Sequence of chain 26.B:
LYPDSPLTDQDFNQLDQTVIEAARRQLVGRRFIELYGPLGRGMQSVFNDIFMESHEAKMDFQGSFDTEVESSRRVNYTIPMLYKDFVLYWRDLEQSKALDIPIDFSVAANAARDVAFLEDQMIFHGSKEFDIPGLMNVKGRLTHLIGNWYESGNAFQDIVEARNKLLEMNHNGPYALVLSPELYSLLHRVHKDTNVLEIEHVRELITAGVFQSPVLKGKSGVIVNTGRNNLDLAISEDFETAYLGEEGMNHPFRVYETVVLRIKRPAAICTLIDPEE

Binding-site contacts:
Ligand atom CG2 contacts residue ARG36 of chain 26.B at 4.1 Å.
Ligand atom OE1 contacts residue PHE37 of chain 26.B at 3.7 Å.
Ligand atom CB contacts residue ARG36 of chain 26.B at 3.4 Å.
Ligand atom O contacts residue ARG35 of chain 26.B at 2.7 Å (salt-bridge).
Ligand atom N contacts residue ASP243 of chain 26.B at 3.2 Å (salt-bridge).
Ligand atom CD2 contacts residue LEU40 of chain 26.B at 4.1 Å (hydrophobic).
Ligand atom C contacts residue ARG35 of chain 26.B at 3.9 Å.
Ligand atom OE1 contacts residue ARG36 of chain 26.B at 2.9 Å (salt-bridge).
Ligand atom NE2 contacts residue GLU39 of chain 26.B at 2.9 Å (salt-bridge).
Ligand atom CA contacts residue ARG29 of chain 26.B at 4.1 Å.
Ligand atom CG2 contacts residue PRO43 of chain 26.B at 3.8 Å (hydrophobic).
Ligand atom CG2 contacts residue ARG35 of chain 26.B at 3.4 Å.
Ligand atom CG contacts residue ARG36 of chain 26.B at 3.8 Å.
Ligand atom CA contacts residue ARG29 of chain 26.B at 3.8 Å.
Ligand atom O contacts residue ASP243 of chain 26.B at 4.1 Å.
Ligand atom CG1 contacts residue ARG36 of chain 26.B at 4.0 Å.
Ligand atom CG1 contacts residue ASP243 of chain 26.B at 3.2 Å.
Ligand atom CD contacts residue ARG36 of chain 26.B at 3.7 Å.
Ligand atom C contacts residue ASP243 of chain 26.B at 3.8 Å.
Ligand atom CD1 contacts residue ARG29 of chain 26.B at 3.5 Å.
Ligand atom O contacts residue PRO43 of chain 26.B at 3.8 Å.
Ligand atom N contacts residue ARG29 of chain 26.B at 4.2 Å.
Ligand atom O contacts residue ILE25 of chain 26.B at 3.8 Å.
Ligand atom CD contacts residue GLU39 of chain 26.B at 3.2 Å.
Ligand atom CD1 contacts residue ARG35 of chain 26.B at 4.0 Å.
Ligand atom C contacts residue ASP243 of chain 26.B at 3.5 Å.
Ligand atom N contacts residue ASP243 of chain 26.B at 2.6 Å (salt-bridge).
Ligand atom O contacts residue ARG35 of chain 26.B at 4.0 Å.
Ligand atom O contacts residue GLU39 of chain 26.B at 3.0 Å (salt-bridge).
Ligand atom N contacts residue PRO43 of chain 26.B at 4.0 Å.
Ligand atom O contacts residue ARG29 of chain 26.B at 3.2 Å (salt-bridge).
Ligand atom CA contacts residue ASP243 of chain 26.B at 3.5 Å.
Ligand atom C contacts residue ARG29 of chain 26.B at 3.9 Å.
Ligand atom OE1 contacts residue GLU39 of chain 26.B at 3.1 Å (salt-bridge).
Ligand atom CA contacts residue ASP243 of chain 26.B at 3.6 Å.
Ligand atom CD1 contacts residue LEU40 of chain 26.B at 3.6 Å (hydrophobic).
Ligand atom N contacts residue ARG35 of chain 26.B at 4.0 Å.
Ligand atom CB contacts residue ASP243 of chain 26.B at 4.0 Å.
Ligand atom CD1 contacts residue ARG36 of chain 26.B at 3.6 Å.
Ligand atom C contacts residue GLU39 of chain 26.B at 3.6 Å.

A protein and the small-molecule ligand that binds it are described below.
Small molecule (SMILES): CC[C@H](C)[C@H](NC(=O)[C@H](CC(C)C)NC(=O)[C@H](CO)NC(=O)CNC(=O)[C@@H](NC(=O)[C@@H](N)[C@@H](C)O)C(C)C)C(=O)N[C@H](C=O)CCC(N)=O